Sequence of chain 1.H:
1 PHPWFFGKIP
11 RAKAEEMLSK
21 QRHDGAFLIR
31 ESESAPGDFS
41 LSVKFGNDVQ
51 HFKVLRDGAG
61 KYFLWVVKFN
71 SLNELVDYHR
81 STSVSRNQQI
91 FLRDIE

A small-molecule ligand and the protein it binds are described below.
Small molecule (SMILES): NC(=O)[C@H]1CCCC[C@H]1NC(=O)C1(NC(=O)[C@H](Cc2ccc(OP(=O)(O)O)cc2)NC(=O)OCc2cccc(N)c2)CCCCC1

Binding-site contacts:
Ligand atom O11 contacts residue ARG11 of chain 1.H at 2.7 Å (salt-bridge).
Ligand atom O26 contacts residue SER32 of chain 1.H at 3.2 Å (h-bond).
Ligand atom C16 contacts residue LYS53 of chain 1.H at 3.5 Å.
Ligand atom C6 contacts residue ARG11 of chain 1.H at 3.1 Å.
Ligand atom P24 contacts residue SER32 of chain 1.H at 3.5 Å.
Ligand atom C42 contacts residue LEU64 of chain 1.H at 3.4 Å (hydrophobic).
Ligand atom C20 contacts residue LYS53 of chain 1.H at 3.7 Å.
Ligand atom O25 contacts residue SER32 of chain 1.H at 3.0 Å (h-bond).
Ligand atom C2 contacts residue ARG11 of chain 1.H at 3.6 Å.
Ligand atom N45 contacts residue LEU55 of chain 1.H at 3.2 Å.
Ligand atom O27 contacts residue ARG30 of chain 1.H at 2.8 Å (salt-bridge).
Ligand atom C13 contacts residue HIS51 of chain 1.H at 3.2 Å.
Ligand atom N45 contacts residue LEU64 of chain 1.H at 3.0 Å (h-bond).
Ligand atom C7 contacts residue ARG11 of chain 1.H at 3.0 Å.
Ligand atom P24 contacts residue SER34 of chain 1.H at 3.6 Å.
Ligand atom O23 contacts residue SER34 of chain 1.H at 3.2 Å (h-bond).
Ligand atom O25 contacts residue SER40 of chain 1.H at 2.6 Å (h-bond).
Ligand atom C15 contacts residue LYS53 of chain 1.H at 3.6 Å.
Ligand atom C30 contacts residue PHE52 of chain 1.H at 3.5 Å (hydrophobic).
Ligand atom O46 contacts residue PHE52 of chain 1.H at 3.4 Å.
Ligand atom C14 contacts residue HIS51 of chain 1.H at 3.5 Å.
Ligand atom N45 contacts residue LYS53 of chain 1.H at 2.9 Å (salt-bridge).
Ligand atom O26 contacts residue SER34 of chain 1.H at 2.8 Å (h-bond).
Ligand atom O25 contacts residue ARG30 of chain 1.H at 2.7 Å (salt-bridge).
Ligand atom C31 contacts residue GLN50 of chain 1.H at 3.5 Å.
Ligand atom N28 contacts residue HIS51 of chain 1.H at 2.9 Å (h-bond).
Ligand atom C42 contacts residue TRP65 of chain 1.H at 3.7 Å (hydrophobic).
Ligand atom C5 contacts residue ARG11 of chain 1.H at 3.5 Å.
Ligand atom N1 contacts residue SER34 of chain 1.H at 3.6 Å.
Ligand atom C17 contacts residue SER40 of chain 1.H at 3.7 Å.
Ligand atom C43 contacts residue TRP65 of chain 1.H at 3.6 Å (hydrophobic).
Ligand atom O46 contacts residue LYS53 of chain 1.H at 2.9 Å (salt-bridge).
Ligand atom O27 contacts residue ARG11 of chain 1.H at 2.8 Å (salt-bridge).
Ligand atom C38 contacts residue TRP65 of chain 1.H at 3.6 Å (hydrophobic).
Ligand atom C21 contacts residue HIS51 of chain 1.H at 3.5 Å.
Ligand atom P24 contacts residue ARG30 of chain 1.H at 3.4 Å.
Ligand atom C44 contacts residue LYS53 of chain 1.H at 3.7 Å.
Ligand atom C10 contacts residue ARG11 of chain 1.H at 3.6 Å.
Ligand atom C14 contacts residue LYS53 of chain 1.H at 3.5 Å.
Ligand atom C16 contacts residue HIS51 of chain 1.H at 3.6 Å.